Sequence of chain 1.J:
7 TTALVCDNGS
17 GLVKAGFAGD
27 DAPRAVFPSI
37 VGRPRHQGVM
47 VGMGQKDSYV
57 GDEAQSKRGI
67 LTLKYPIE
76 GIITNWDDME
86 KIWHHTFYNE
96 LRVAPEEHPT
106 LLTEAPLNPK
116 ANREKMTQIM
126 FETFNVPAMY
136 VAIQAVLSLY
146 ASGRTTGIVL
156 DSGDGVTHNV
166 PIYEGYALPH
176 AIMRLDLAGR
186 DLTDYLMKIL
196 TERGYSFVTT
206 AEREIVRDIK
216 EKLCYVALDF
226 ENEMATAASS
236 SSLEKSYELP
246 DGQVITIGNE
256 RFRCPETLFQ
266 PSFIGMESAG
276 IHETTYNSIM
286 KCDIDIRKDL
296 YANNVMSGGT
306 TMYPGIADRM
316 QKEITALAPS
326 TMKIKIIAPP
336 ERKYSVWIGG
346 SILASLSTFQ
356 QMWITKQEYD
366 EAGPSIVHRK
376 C

Binding-site contacts:
Ligand atom CE3 contacts residue SER201 of chain 1.K at 3.8 Å.
Ligand atom CB contacts residue SER201 of chain 1.K at 3.5 Å.
Ligand atom CE2 contacts residue ILE77 of chain 1.J at 3.3 Å (hydrophobic).
Ligand atom CZ3 contacts residue ILE77 of chain 1.J at 3.9 Å (hydrophobic).
Ligand atom CZ2 contacts residue ARG179 of chain 1.J at 3.3 Å.
Ligand atom CD1 contacts residue ILE77 of chain 1.J at 4.2 Å (hydrophobic).
Ligand atom CG2 contacts residue PHE202 of chain 1.K at 4.0 Å (hydrophobic).
Ligand atom CZ3 contacts residue THR196 of chain 1.K at 3.8 Å.
Ligand atom O contacts residue GLY199 of chain 1.K at 2.6 Å (h-bond).
Ligand atom O contacts residue GLN248 of chain 1.K at 3.0 Å (h-bond).
Ligand atom CZ2 contacts residue ILE77 of chain 1.J at 3.4 Å (hydrophobic).
Ligand atom NE1 contacts residue ILE77 of chain 1.J at 3.7 Å.
Ligand atom CD2 contacts residue ILE77 of chain 1.J at 3.5 Å (hydrophobic).
Ligand atom CD contacts residue HIC75 of chain 1.J at 3.9 Å.
Ligand atom CD2 contacts residue GLY199 of chain 1.K at 4.0 Å.
Ligand atom CE3 contacts residue GLY199 of chain 1.K at 3.4 Å.
Ligand atom SG contacts residue HIC75 of chain 1.J at 4.1 Å.
Ligand atom CD2 contacts residue GLY199 of chain 1.K at 3.7 Å.
Ligand atom O contacts residue GLN248 of chain 1.K at 4.1 Å.
Ligand atom SG contacts residue ASP181 of chain 1.J at 3.4 Å (salt-bridge).
Ligand atom CD2 contacts residue SER201 of chain 1.K at 4.0 Å.
Ligand atom O contacts residue TYR200 of chain 1.K at 3.9 Å.
Ligand atom C contacts residue GLY199 of chain 1.K at 3.3 Å.
Ligand atom CG contacts residue GLY199 of chain 1.K at 4.0 Å.
Ligand atom CA contacts residue GLN248 of chain 1.K at 3.5 Å.
Ligand atom C contacts residue GLN248 of chain 1.K at 3.6 Å.
Ligand atom CG contacts residue SER201 of chain 1.K at 4.2 Å.
Ligand atom CE3 contacts residue ILE77 of chain 1.J at 3.8 Å (hydrophobic).
Ligand atom CG contacts residue ILE77 of chain 1.J at 4.1 Å (hydrophobic).
Ligand atom CB contacts residue TYR200 of chain 1.K at 3.7 Å (hydrophobic).
Ligand atom CH2 contacts residue ARG179 of chain 1.J at 3.4 Å.
Ligand atom CH2 contacts residue ILE77 of chain 1.J at 3.7 Å (hydrophobic).
Ligand atom OD1 contacts residue HIC75 of chain 1.J at 4.2 Å.
Ligand atom CA contacts residue GLY199 of chain 1.K at 3.5 Å.
Ligand atom O contacts residue TYR200 of chain 1.K at 3.8 Å.
Ligand atom CG2 contacts residue SER201 of chain 1.K at 3.7 Å.
Ligand atom O contacts residue ILE77 of chain 1.J at 3.8 Å.
Ligand atom OG1 contacts residue SER201 of chain 1.K at 3.9 Å.
Ligand atom N contacts residue GLN248 of chain 1.K at 4.2 Å.
Ligand atom CB contacts residue GLY199 of chain 1.K at 3.2 Å.

The protein below binds the small molecule below.
Small molecule (SMILES): C[C@@H]1NC(=O)[C@H](C[C@](C)(O)CO)NC(=O)[C@H](CC2=c3ccccc3=NC2)NC(=O)[C@H](C)NC(=O)[C@@H]2C[C@@H](O)C[N@+]23O[C@H]3[C@H](CS)NC(=O)[C@H]([C@H](C)O)NC1=O

Sequence of chain 1.K:
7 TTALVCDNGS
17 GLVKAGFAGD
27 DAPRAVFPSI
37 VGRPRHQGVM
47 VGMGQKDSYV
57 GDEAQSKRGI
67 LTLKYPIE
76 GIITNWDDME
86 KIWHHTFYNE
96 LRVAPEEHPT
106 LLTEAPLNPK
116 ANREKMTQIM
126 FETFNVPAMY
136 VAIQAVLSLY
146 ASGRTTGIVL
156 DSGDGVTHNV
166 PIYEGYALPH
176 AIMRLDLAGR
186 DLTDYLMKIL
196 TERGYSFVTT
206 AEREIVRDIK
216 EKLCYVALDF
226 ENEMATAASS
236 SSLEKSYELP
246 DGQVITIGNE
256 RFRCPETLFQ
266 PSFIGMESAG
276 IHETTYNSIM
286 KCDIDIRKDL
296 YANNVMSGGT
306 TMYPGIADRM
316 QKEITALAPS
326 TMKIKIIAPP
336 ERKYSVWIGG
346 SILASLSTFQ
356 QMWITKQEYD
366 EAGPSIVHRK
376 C